Sequence of chain 2.A:
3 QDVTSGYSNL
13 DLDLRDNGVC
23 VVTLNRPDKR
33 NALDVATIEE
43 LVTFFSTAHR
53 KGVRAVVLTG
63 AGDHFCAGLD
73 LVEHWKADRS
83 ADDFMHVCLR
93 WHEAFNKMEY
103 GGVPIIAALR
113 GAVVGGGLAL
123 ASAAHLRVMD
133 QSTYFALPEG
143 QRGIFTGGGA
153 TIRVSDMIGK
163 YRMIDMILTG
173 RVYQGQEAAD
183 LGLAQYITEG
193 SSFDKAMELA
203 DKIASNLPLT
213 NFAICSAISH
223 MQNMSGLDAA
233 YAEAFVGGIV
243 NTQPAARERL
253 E

Binding-site contacts:
Ligand atom N1 contacts residue ALA34 of chain 2.A at 3.5 Å.
Ligand atom N7 contacts residue ALA69 of chain 2.A at 3.3 Å.
Ligand atom CAW contacts residue VAL116 of chain 2.A at 3.7 Å (hydrophobic).
Ligand atom SBL contacts residue LEU73 of chain 2.A at 3.6 Å.
Ligand atom O4' contacts residue LYS31 of chain 2.A at 3.4 Å.
Ligand atom CAV contacts residue LEU73 of chain 2.A at 3.5 Å (hydrophobic).
Ligand atom CBN contacts residue ALA69 of chain 2.A at 3.3 Å (hydrophobic).
Ligand atom CAB contacts residue TYR136 of chain 2.A at 3.3 Å (hydrophobic).
Ligand atom PBZ contacts residue LYS31 of chain 2.A at 3.5 Å.
Ligand atom CAQ contacts residue LEU71 of chain 2.A at 3.7 Å (hydrophobic).
Ligand atom N9 contacts residue LYS31 of chain 2.A at 3.6 Å.
Ligand atom O4' contacts residue ASP30 of chain 2.A at 3.6 Å (salt-bridge).
Ligand atom N1 contacts residue LEU73 of chain 2.A at 3.0 Å (h-bond).
Ligand atom CAA contacts residue GLY149 of chain 2.A at 3.0 Å.
Ligand atom SBK contacts residue GLY149 of chain 2.A at 2.8 Å (h-bond).
Ligand atom OAJ contacts residue ARG32 of chain 2.A at 3.2 Å (salt-bridge).
Ligand atom CAQ contacts residue GLY118 of chain 2.A at 3.5 Å.
Ligand atom CAW contacts residue ALA69 of chain 2.A at 3.3 Å (hydrophobic).
Ligand atom NBC contacts residue ALA69 of chain 2.A at 2.5 Å (h-bond).
Ligand atom OAF contacts residue PRO140 of chain 2.A at 3.7 Å.
Ligand atom CAT contacts residue ALA69 of chain 2.A at 3.4 Å (hydrophobic).
Ligand atom SBL contacts residue GLU141 of chain 2.A at 3.6 Å.
Ligand atom NBC contacts residue VAL116 of chain 2.A at 3.7 Å.
Ligand atom C4' contacts residue ASP30 of chain 2.A at 3.4 Å.
Ligand atom N1 contacts residue LEU71 of chain 2.A at 3.4 Å (h-bond).
Ligand atom C2 contacts residue ASP72 of chain 2.A at 3.3 Å.
Ligand atom OBJ contacts residue ARG32 of chain 2.A at 3.3 Å (salt-bridge).
Ligand atom OAN contacts residue LYS31 of chain 2.A at 2.5 Å (salt-bridge).
Ligand atom CBM contacts residue LEU71 of chain 2.A at 3.6 Å (hydrophobic).
Ligand atom C2 contacts residue VAL74 of chain 2.A at 3.6 Å (hydrophobic).
Ligand atom C6 contacts residue ALA34 of chain 2.A at 3.7 Å (hydrophobic).
Ligand atom N6 contacts residue LEU71 of chain 2.A at 3.2 Å (h-bond).
Ligand atom OAE contacts residue GLY117 of chain 2.A at 3.5 Å.
Ligand atom OAE contacts residue LEU71 of chain 2.A at 2.9 Å (h-bond).
Ligand atom SBK contacts residue THR148 of chain 2.A at 3.7 Å.
Ligand atom N6 contacts residue ALA69 of chain 2.A at 3.2 Å (h-bond).
Ligand atom OAE contacts residue GLY70 of chain 2.A at 3.4 Å.
Ligand atom OAE contacts residue GLY118 of chain 2.A at 2.8 Å (h-bond).
Ligand atom C2 contacts residue LEU73 of chain 2.A at 3.6 Å (hydrophobic).
Ligand atom N1 contacts residue ASP72 of chain 2.A at 3.4 Å.

This small molecule binds to this protein.
Small molecule (SMILES): CS/C=C/C(=O)SCCNC(=O)CCNC(=O)[C@H](O)C(C)(C)COP(=O)(O)OP(=O)(O)OC[C@H]1O[C@@H](n2cnc3c(N)ncnc32)[C@H](O)[C@@H]1OP(=O)(O)O